A small-molecule ligand and the protein it binds are described below.
Small molecule (SMILES): CC(=O)N[C@@H]1[C@@H](O)[C@H](O)[C@@H](CO)O[C@H]1O

Binding-site contacts:
Ligand atom O5 contacts residue ASN471 of chain 1.B at 2.4 Å (h-bond).
Ligand atom C5 contacts residue ASN471 of chain 1.B at 3.7 Å.
Ligand atom C3 contacts residue ASN471 of chain 1.B at 3.8 Å.
Ligand atom O7 contacts residue ASN471 of chain 1.B at 4.4 Å.
Ligand atom C7 contacts residue ASN471 of chain 1.B at 3.9 Å.
Ligand atom N2 contacts residue ASN471 of chain 1.B at 2.9 Å (h-bond).
Ligand atom C2 contacts residue ASN471 of chain 1.B at 2.5 Å.
Ligand atom C1 contacts residue ASN471 of chain 1.B at 1.4 Å.
Ligand atom C8 contacts residue ASN471 of chain 1.B at 4.2 Å.
Ligand atom C4 contacts residue ASN471 of chain 1.B at 4.2 Å.

Sequence of chain 1.B:
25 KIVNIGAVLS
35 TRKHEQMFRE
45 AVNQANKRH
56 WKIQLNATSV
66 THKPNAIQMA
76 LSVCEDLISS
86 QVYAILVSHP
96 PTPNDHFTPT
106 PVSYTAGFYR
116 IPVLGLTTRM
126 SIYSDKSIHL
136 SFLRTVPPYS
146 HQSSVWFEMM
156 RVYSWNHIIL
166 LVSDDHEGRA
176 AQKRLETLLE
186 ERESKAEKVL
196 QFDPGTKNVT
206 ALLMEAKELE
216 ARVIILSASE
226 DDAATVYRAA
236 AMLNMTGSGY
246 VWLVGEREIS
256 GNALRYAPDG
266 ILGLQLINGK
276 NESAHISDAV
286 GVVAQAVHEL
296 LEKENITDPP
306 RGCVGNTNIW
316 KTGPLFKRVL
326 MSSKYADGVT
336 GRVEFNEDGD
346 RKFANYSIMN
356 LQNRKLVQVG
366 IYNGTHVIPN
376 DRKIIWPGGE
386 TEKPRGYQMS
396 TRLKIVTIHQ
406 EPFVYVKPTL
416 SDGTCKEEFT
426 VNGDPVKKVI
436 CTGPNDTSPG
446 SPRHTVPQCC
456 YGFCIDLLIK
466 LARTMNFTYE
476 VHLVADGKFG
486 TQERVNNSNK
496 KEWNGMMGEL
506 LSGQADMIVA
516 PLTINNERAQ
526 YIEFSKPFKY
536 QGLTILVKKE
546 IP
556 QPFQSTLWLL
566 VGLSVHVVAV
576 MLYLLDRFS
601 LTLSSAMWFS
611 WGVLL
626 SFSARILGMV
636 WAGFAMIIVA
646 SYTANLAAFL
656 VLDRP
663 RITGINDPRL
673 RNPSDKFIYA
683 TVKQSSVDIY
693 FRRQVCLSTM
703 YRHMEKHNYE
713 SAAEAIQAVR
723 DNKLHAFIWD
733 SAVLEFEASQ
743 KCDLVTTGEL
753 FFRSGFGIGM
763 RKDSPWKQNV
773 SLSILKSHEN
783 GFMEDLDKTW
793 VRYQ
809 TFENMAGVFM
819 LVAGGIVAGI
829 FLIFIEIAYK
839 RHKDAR